This small molecule binds to this protein.
Small molecule (SMILES): CC(=O)N[C@@H]1O[C@H](CO)[C@@H](O)[C@H](O)[C@H]1O

Binding-site contacts:
Ligand atom O4 contacts residue THR676 of chain 1.A at 4.0 Å.
Ligand atom O2 contacts residue TYR573 of chain 1.A at 3.3 Å (h-bond).
Ligand atom C3 contacts residue GLU672 of chain 1.A at 3.4 Å.
Ligand atom C5 contacts residue LEU136 of chain 1.A at 3.9 Å (hydrophobic).
Ligand atom C2 contacts residue HIS377 of chain 1.A at 3.3 Å.
Ligand atom O2 contacts residue GLU672 of chain 1.A at 3.3 Å (salt-bridge).
Ligand atom O6 contacts residue VAL455 of chain 1.A at 3.9 Å.
Ligand atom C1 contacts residue ASN284 of chain 1.A at 4.1 Å.
Ligand atom C3 contacts residue GLY675 of chain 1.A at 3.9 Å.
Ligand atom C6 contacts residue GLY135 of chain 1.A at 3.8 Å.
Ligand atom O3 contacts residue SER674 of chain 1.A at 3.2 Å (h-bond).
Ligand atom O2 contacts residue HIS377 of chain 1.A at 3.8 Å.
Ligand atom O3 contacts residue ALA673 of chain 1.A at 3.6 Å (h-bond).
Ligand atom C1 contacts residue HIS377 of chain 1.A at 3.5 Å.
Ligand atom C8 contacts residue ASP339 of chain 1.A at 3.8 Å.
Ligand atom N1 contacts residue HIS377 of chain 1.A at 2.9 Å (h-bond).
Ligand atom C4 contacts residue GLY675 of chain 1.A at 3.7 Å.
Ligand atom C7 contacts residue HIS377 of chain 1.A at 4.0 Å.
Ligand atom O6 contacts residue ASN484 of chain 1.A at 2.8 Å (h-bond).
Ligand atom C2 contacts residue GLU672 of chain 1.A at 4.0 Å.
Ligand atom C7 contacts residue ASN284 of chain 1.A at 3.4 Å.
Ligand atom C6 contacts residue LEU139 of chain 1.A at 4.0 Å (hydrophobic).
Ligand atom C5 contacts residue GLY135 of chain 1.A at 3.9 Å.
Ligand atom O6 contacts residue HIS377 of chain 1.A at 2.6 Å (h-bond).
Ligand atom O5 contacts residue HIS377 of chain 1.A at 3.5 Å.
Ligand atom O7 contacts residue LEU136 of chain 1.A at 3.4 Å.
Ligand atom O6 contacts residue LEU139 of chain 1.A at 3.7 Å.
Ligand atom N1 contacts residue ASN284 of chain 1.A at 3.5 Å (h-bond).
Ligand atom O3 contacts residue GLY675 of chain 1.A at 3.1 Å (h-bond).
Ligand atom O4 contacts residue ASN484 of chain 1.A at 3.7 Å.
Ligand atom O4 contacts residue SER674 of chain 1.A at 3.8 Å.
Ligand atom C6 contacts residue LEU136 of chain 1.A at 4.0 Å (hydrophobic).
Ligand atom C8 contacts residue ASN284 of chain 1.A at 3.6 Å.
Ligand atom O3 contacts residue GLU672 of chain 1.A at 2.7 Å (salt-bridge).
Ligand atom C6 contacts residue ASN484 of chain 1.A at 3.4 Å.
Ligand atom C6 contacts residue HIS377 of chain 1.A at 3.5 Å.
Ligand atom C2 contacts residue ALA673 of chain 1.A at 4.0 Å (hydrophobic).
Ligand atom O2 contacts residue ASN284 of chain 1.A at 3.1 Å (h-bond).
Ligand atom O7 contacts residue ASN284 of chain 1.A at 3.6 Å.
Ligand atom O4 contacts residue GLY675 of chain 1.A at 2.9 Å (h-bond).

Sequence of chain 1.A:
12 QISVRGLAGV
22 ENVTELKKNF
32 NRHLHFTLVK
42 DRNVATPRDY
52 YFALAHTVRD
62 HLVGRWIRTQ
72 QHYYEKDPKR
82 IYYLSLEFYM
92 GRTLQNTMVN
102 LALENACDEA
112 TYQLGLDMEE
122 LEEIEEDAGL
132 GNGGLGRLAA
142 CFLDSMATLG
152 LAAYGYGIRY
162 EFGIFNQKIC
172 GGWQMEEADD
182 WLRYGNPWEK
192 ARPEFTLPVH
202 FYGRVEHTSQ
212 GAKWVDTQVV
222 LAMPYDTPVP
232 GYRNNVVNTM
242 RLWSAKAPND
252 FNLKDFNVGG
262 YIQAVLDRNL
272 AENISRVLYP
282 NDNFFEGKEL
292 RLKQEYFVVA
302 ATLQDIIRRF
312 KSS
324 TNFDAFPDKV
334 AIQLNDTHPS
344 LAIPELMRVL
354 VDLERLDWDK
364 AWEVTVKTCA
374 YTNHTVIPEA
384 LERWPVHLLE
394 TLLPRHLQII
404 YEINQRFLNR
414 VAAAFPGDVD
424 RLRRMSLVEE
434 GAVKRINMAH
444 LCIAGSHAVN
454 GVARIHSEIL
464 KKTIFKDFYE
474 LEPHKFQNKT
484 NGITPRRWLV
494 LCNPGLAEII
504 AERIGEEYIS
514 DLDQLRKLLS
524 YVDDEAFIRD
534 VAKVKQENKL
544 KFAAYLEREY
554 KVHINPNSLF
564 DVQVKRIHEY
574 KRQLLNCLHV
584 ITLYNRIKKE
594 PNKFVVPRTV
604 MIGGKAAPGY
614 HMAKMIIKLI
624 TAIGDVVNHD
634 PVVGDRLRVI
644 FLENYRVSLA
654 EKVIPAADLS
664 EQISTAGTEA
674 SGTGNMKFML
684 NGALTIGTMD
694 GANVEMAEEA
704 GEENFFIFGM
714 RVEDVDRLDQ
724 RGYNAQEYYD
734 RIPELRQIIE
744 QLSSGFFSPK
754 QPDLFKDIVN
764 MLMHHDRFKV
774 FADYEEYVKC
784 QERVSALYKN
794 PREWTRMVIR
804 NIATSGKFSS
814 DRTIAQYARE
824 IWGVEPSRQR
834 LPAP